Binding-site contacts:
Ligand atom C3 contacts residue ASN120 of chain 1.A at 3.8 Å.
Ligand atom C2 contacts residue SER275 of chain 1.A at 3.8 Å.
Ligand atom O6 contacts residue SER276 of chain 1.A at 4.1 Å.
Ligand atom C7 contacts residue ASN120 of chain 1.A at 3.6 Å.
Ligand atom N2 contacts residue ASN120 of chain 1.A at 2.9 Å (h-bond).
Ligand atom O5 contacts residue SER276 of chain 1.A at 3.1 Å (h-bond).
Ligand atom C8 contacts residue ARG110 of chain 1.A at 3.0 Å.
Ligand atom C7 contacts residue ARG110 of chain 1.A at 3.5 Å.
Ligand atom O5 contacts residue ASN120 of chain 1.A at 2.4 Å (h-bond).
Ligand atom C3 contacts residue SER275 of chain 1.A at 3.9 Å.
Ligand atom C1 contacts residue ARG110 of chain 1.A at 3.7 Å.
Ligand atom C1 contacts residue ASN120 of chain 1.A at 1.4 Å.
Ligand atom O7 contacts residue SER275 of chain 1.A at 4.4 Å.
Ligand atom C1 contacts residue SER276 of chain 1.A at 4.3 Å.
Ligand atom C2 contacts residue ASN120 of chain 1.A at 2.4 Å.
Ligand atom O7 contacts residue ASN120 of chain 1.A at 4.4 Å.
Ligand atom C6 contacts residue SER276 of chain 1.A at 2.9 Å.
Ligand atom C2 contacts residue ARG110 of chain 1.A at 3.9 Å.
Ligand atom C5 contacts residue ASN120 of chain 1.A at 3.6 Å.
Ligand atom N2 contacts residue ARG110 of chain 1.A at 3.0 Å (salt-bridge).
Ligand atom C4 contacts residue SER275 of chain 1.A at 3.7 Å.
Ligand atom O6 contacts residue PRO70 of chain 1.A at 4.3 Å.
Ligand atom O4 contacts residue CYS274 of chain 1.A at 4.5 Å.
Ligand atom C4 contacts residue ASN120 of chain 1.A at 4.2 Å.
Ligand atom C4 contacts residue SER276 of chain 1.A at 3.7 Å.
Ligand atom O5 contacts residue SER275 of chain 1.A at 4.3 Å.
Ligand atom C5 contacts residue SER276 of chain 1.A at 3.4 Å.
Ligand atom O3 contacts residue SER275 of chain 1.A at 3.6 Å (h-bond).
Ligand atom C8 contacts residue ASN120 of chain 1.A at 4.1 Å.
Ligand atom O6 contacts residue VAL112 of chain 1.A at 4.0 Å.

Sequence of chain 1.A:
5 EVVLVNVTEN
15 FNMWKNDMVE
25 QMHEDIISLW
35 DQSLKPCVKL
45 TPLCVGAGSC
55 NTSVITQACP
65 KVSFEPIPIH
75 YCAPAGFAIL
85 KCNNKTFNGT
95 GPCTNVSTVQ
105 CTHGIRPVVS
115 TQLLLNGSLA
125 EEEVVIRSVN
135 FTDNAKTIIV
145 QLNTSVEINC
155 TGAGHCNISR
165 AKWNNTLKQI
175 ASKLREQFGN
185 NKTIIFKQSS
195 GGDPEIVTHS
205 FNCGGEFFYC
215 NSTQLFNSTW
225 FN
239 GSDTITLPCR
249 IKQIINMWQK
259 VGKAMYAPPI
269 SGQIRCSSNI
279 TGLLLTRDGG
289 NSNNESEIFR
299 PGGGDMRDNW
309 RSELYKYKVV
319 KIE

This protein binds this small molecule.
Small molecule (SMILES): CC(=O)N[C@@H]1[C@@H](O)[C@H](O)[C@@H](CO)O[C@H]1O